Sequence of chain 2.D:
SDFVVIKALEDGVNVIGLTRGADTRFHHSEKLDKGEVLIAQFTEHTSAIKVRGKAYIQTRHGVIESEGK

Sequence of chain 2.C:
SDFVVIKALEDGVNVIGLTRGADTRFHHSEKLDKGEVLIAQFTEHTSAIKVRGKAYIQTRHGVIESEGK

Binding-site contacts:
Ligand atom OXT contacts residue GLY25 of chain 2.C at 3.8 Å.
Ligand atom CH2 contacts residue GLY21 of chain 2.D at 3.7 Å.
Ligand atom N contacts residue THR23 of chain 2.C at 2.8 Å (h-bond).
Ligand atom CG contacts residue SER51 of chain 2.C at 3.8 Å.
Ligand atom CZ2 contacts residue ILE53 of chain 2.D at 3.8 Å (hydrophobic).
Ligand atom N contacts residue GLY25 of chain 2.C at 2.8 Å (h-bond).
Ligand atom NE1 contacts residue THR47 of chain 2.D at 3.9 Å.
Ligand atom CZ2 contacts residue THR50 of chain 2.D at 3.6 Å.
Ligand atom CB contacts residue THR23 of chain 2.C at 3.8 Å.
Ligand atom CA contacts residue SER51 of chain 2.C at 3.9 Å.
Ligand atom O contacts residue THR47 of chain 2.D at 3.4 Å (h-bond).
Ligand atom CA contacts residue THR23 of chain 2.C at 3.7 Å.
Ligand atom CA contacts residue GLY25 of chain 2.C at 3.3 Å.
Ligand atom CD2 contacts residue THR50 of chain 2.D at 3.7 Å.
Ligand atom CA contacts residue THR28 of chain 2.C at 3.2 Å.
Ligand atom C contacts residue GLY25 of chain 2.C at 3.1 Å.
Ligand atom C contacts residue SER51 of chain 2.C at 3.6 Å.
Ligand atom CZ2 contacts residue ALA44 of chain 2.D at 3.8 Å (hydrophobic).
Ligand atom CD1 contacts residue GLN45 of chain 2.D at 3.5 Å.
Ligand atom CZ3 contacts residue HIS32 of chain 2.D at 3.9 Å.
Ligand atom CD1 contacts residue THR50 of chain 2.D at 3.9 Å.
Ligand atom N contacts residue THR28 of chain 2.C at 2.8 Å (h-bond).
Ligand atom NE1 contacts residue THR50 of chain 2.D at 3.6 Å.
Ligand atom CB contacts residue SER51 of chain 2.C at 3.3 Å.
Ligand atom CB contacts residue THR28 of chain 2.C at 3.5 Å.
Ligand atom O contacts residue GLY25 of chain 2.C at 2.8 Å (h-bond).
Ligand atom OXT contacts residue HIS49 of chain 2.D at 3.6 Å.
Ligand atom OXT contacts residue THR47 of chain 2.D at 2.4 Å (h-bond).
Ligand atom C contacts residue THR50 of chain 2.D at 3.9 Å.
Ligand atom CE2 contacts residue GLN45 of chain 2.D at 3.7 Å.
Ligand atom OXT contacts residue THR50 of chain 2.D at 2.7 Å (h-bond).
Ligand atom C contacts residue THR47 of chain 2.D at 3.3 Å.
Ligand atom N contacts residue ASP27 of chain 2.C at 3.2 Å (salt-bridge).
Ligand atom CD1 contacts residue SER51 of chain 2.C at 3.4 Å.
Ligand atom NE1 contacts residue GLN45 of chain 2.D at 2.6 Å (h-bond).
Ligand atom CD1 contacts residue THR47 of chain 2.D at 3.5 Å.
Ligand atom CZ3 contacts residue GLY21 of chain 2.D at 3.8 Å.
Ligand atom O contacts residue SER51 of chain 2.C at 3.1 Å (h-bond).
Ligand atom O contacts residue ARG24 of chain 2.C at 3.5 Å.
Ligand atom CE2 contacts residue THR50 of chain 2.D at 3.6 Å.

This small molecule binds to this protein.
Small molecule (SMILES): N[C@@H](Cc1c[nH]c2ccccc12)C(=O)O